Sequence of chain 1.B:
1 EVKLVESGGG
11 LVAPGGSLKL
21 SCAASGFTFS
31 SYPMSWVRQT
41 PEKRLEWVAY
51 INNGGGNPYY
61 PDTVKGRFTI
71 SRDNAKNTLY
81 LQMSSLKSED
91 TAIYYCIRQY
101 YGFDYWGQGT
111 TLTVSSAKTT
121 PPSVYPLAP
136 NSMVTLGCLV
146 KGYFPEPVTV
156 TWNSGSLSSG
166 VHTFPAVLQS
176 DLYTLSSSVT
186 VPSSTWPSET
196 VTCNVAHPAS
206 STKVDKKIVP

The small molecule below binds the protein below.
Small molecule (SMILES): C[C@H](NC(=O)[C@@H]1CCCN1C(=O)[C@H](CCCNC(N)=[NH2+])NC(=O)[C@@H](NC(=O)[C@H](CC(=O)O)NC(=O)[C@@H]1CCCN1)[C@@H](C)O)C(=O)N1CCC[C@H]1CO

Sequence of chain 1.A:
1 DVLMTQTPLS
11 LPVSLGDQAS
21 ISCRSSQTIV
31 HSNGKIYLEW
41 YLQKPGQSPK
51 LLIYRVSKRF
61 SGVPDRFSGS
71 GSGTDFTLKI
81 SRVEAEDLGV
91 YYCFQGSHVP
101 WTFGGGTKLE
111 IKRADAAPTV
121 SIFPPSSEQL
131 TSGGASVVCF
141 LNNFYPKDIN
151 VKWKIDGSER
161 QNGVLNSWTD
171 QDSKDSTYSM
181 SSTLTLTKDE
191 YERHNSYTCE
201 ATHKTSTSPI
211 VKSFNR

Binding-site contacts:
Ligand atom CD contacts residue GLY96 of chain 1.A at 3.7 Å.
Ligand atom CB contacts residue TYR101 of chain 1.B at 3.5 Å (hydrophobic).
Ligand atom O contacts residue NGA1 of chain 1.G at 3.5 Å.
Ligand atom CB contacts residue NGA1 of chain 1.G at 3.5 Å.
Ligand atom CD contacts residue GLU39 of chain 1.A at 3.2 Å.
Ligand atom C contacts residue NGA1 of chain 1.G at 3.4 Å.
Ligand atom O contacts residue LYS35 of chain 1.A at 2.9 Å (salt-bridge).
Ligand atom N contacts residue TYR100 of chain 1.B at 3.3 Å (h-bond).
Ligand atom CZ contacts residue PHE94 of chain 1.A at 3.7 Å (hydrophobic).
Ligand atom CG contacts residue TRP101 of chain 1.A at 3.8 Å (hydrophobic).
Ligand atom CG2 contacts residue TYR100 of chain 1.B at 3.7 Å (hydrophobic).
Ligand atom CA contacts residue NGA1 of chain 1.G at 3.5 Å.
Ligand atom NH2 contacts residue GLN99 of chain 1.B at 3.5 Å (h-bond).
Ligand atom NH2 contacts residue TRP101 of chain 1.A at 3.8 Å.
Ligand atom CB contacts residue HIS31 of chain 1.A at 3.6 Å.
Ligand atom NH2 contacts residue PHE103 of chain 1.B at 2.9 Å.
Ligand atom OD1 contacts residue LYS58 of chain 1.A at 2.6 Å (salt-bridge).
Ligand atom O contacts residue TYR37 of chain 1.A at 3.6 Å.
Ligand atom NH1 contacts residue GLU39 of chain 1.A at 2.5 Å (salt-bridge).
Ligand atom CD contacts residue ASN57 of chain 1.B at 3.7 Å.
Ligand atom CG2 contacts residue NGA1 of chain 1.G at 3.3 Å.
Ligand atom CD contacts residue TYR37 of chain 1.A at 3.3 Å (hydrophobic).
Ligand atom CB contacts residue TYR59 of chain 1.B at 3.4 Å (hydrophobic).
Ligand atom N contacts residue TYR101 of chain 1.B at 3.4 Å (h-bond).
Ligand atom CA contacts residue TYR100 of chain 1.B at 3.4 Å (hydrophobic).
Ligand atom NH1 contacts residue GLY102 of chain 1.B at 3.3 Å.
Ligand atom CA contacts residue TYR37 of chain 1.A at 3.8 Å (hydrophobic).
Ligand atom CG contacts residue LYS58 of chain 1.A at 3.1 Å.
Ligand atom CD contacts residue TYR50 of chain 1.B at 3.5 Å (hydrophobic).
Ligand atom CB contacts residue NGA1 of chain 1.G at 2.3 Å.
Ligand atom C contacts residue LYS35 of chain 1.A at 3.7 Å.
Ligand atom CB contacts residue TYR100 of chain 1.B at 3.4 Å (hydrophobic).
Ligand atom OD2 contacts residue LYS58 of chain 1.A at 3.3 Å (salt-bridge).
Ligand atom O contacts residue ASN57 of chain 1.B at 3.5 Å (h-bond).
Ligand atom CG contacts residue HIS31 of chain 1.A at 3.2 Å.
Ligand atom NH1 contacts residue PHE94 of chain 1.A at 3.3 Å.
Ligand atom OG1 contacts residue NGA1 of chain 1.G at 1.4 Å.
Ligand atom CB contacts residue TYR50 of chain 1.B at 3.6 Å (hydrophobic).
Ligand atom CA contacts residue NGA1 of chain 1.G at 3.4 Å.
Ligand atom CZ contacts residue GLU39 of chain 1.A at 3.7 Å.